The protein below binds the small molecule below.
Small molecule (SMILES): CC(=O)N[C@H]1[C@H](O[C@H]2[C@H](O)[C@@H](NC(C)=O)CO[C@@H]2CO)O[C@H](CO)[C@@H](O[C@@H]2O[C@H](CO)[C@@H](O)[C@H](O[C@H]3O[C@H](CO)[C@@H](O)[C@H](O)[C@@H]3O)[C@@H]2O)[C@@H]1O

Sequence of chain 1.A:
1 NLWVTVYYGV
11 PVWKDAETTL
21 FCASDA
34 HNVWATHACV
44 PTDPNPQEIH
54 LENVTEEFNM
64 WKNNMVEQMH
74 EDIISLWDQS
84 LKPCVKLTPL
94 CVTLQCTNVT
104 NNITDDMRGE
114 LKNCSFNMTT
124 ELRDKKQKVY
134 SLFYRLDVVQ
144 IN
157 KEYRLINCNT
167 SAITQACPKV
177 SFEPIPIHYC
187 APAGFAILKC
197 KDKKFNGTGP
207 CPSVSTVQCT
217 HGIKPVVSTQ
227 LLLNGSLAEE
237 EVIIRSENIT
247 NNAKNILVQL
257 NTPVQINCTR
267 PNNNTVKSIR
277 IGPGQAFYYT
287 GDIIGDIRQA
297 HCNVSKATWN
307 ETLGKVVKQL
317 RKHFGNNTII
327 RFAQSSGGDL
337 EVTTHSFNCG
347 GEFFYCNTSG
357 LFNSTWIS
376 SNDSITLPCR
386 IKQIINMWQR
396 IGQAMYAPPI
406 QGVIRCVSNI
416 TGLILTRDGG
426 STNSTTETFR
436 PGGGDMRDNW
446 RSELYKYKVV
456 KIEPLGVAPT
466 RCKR

Binding-site contacts:
Ligand atom O7 contacts residue ASN230 of chain 1.A at 4.4 Å.
Ligand atom C5 contacts residue ASN230 of chain 1.A at 3.8 Å.
Ligand atom C6 contacts residue GLU179 of chain 1.A at 3.7 Å.
Ligand atom C1 contacts residue ASN230 of chain 1.A at 1.5 Å.
Ligand atom O5 contacts residue NAG1 of chain 1.R at 3.4 Å.
Ligand atom C3 contacts residue ASN230 of chain 1.A at 3.9 Å.
Ligand atom C1 contacts residue VAL412 of chain 1.A at 4.2 Å (hydrophobic).
Ligand atom C1 contacts residue SER413 of chain 1.A at 4.0 Å.
Ligand atom N2 contacts residue SER413 of chain 1.A at 3.6 Å.
Ligand atom C4 contacts residue ASN230 of chain 1.A at 4.3 Å.
Ligand atom O4 contacts residue VAL412 of chain 1.A at 4.2 Å.
Ligand atom O5 contacts residue GLU179 of chain 1.A at 3.9 Å.
Ligand atom C1 contacts residue NAG1 of chain 1.R at 3.8 Å.
Ligand atom C8 contacts residue CYS345 of chain 1.A at 4.5 Å (hydrophobic).
Ligand atom C8 contacts residue PHE343 of chain 1.A at 4.5 Å (hydrophobic).
Ligand atom C6 contacts residue NAG1 of chain 1.R at 4.2 Å.
Ligand atom O7 contacts residue ASN344 of chain 1.A at 3.8 Å.
Ligand atom O3 contacts residue CYS411 of chain 1.A at 4.1 Å.
Ligand atom C5 contacts residue NAG1 of chain 1.R at 3.9 Å.
Ligand atom C1 contacts residue GLU179 of chain 1.A at 4.0 Å.
Ligand atom C7 contacts residue ASN344 of chain 1.A at 4.2 Å.
Ligand atom C2 contacts residue ASN230 of chain 1.A at 2.5 Å.
Ligand atom C8 contacts residue VAL222 of chain 1.A at 4.3 Å (hydrophobic).
Ligand atom C5 contacts residue GLU179 of chain 1.A at 3.7 Å.
Ligand atom N2 contacts residue ASN230 of chain 1.A at 3.0 Å (h-bond).
Ligand atom O7 contacts residue PRO180 of chain 1.A at 4.4 Å.
Ligand atom C5 contacts residue VAL412 of chain 1.A at 3.8 Å (hydrophobic).
Ligand atom O5 contacts residue ASN230 of chain 1.A at 2.4 Å (h-bond).
Ligand atom C8 contacts residue LEU229 of chain 1.A at 3.6 Å (hydrophobic).
Ligand atom C4 contacts residue VAL412 of chain 1.A at 4.2 Å (hydrophobic).
Ligand atom O6 contacts residue SER177 of chain 1.A at 4.0 Å.
Ligand atom O5 contacts residue VAL412 of chain 1.A at 4.4 Å.
Ligand atom C8 contacts residue ASN344 of chain 1.A at 4.0 Å.
Ligand atom C2 contacts residue SER413 of chain 1.A at 4.3 Å.
Ligand atom O6 contacts residue GLY346 of chain 1.A at 3.7 Å.
Ligand atom C6 contacts residue SER177 of chain 1.A at 4.4 Å.
Ligand atom O6 contacts residue NAG1 of chain 1.R at 3.3 Å.
Ligand atom C3 contacts residue VAL412 of chain 1.A at 3.9 Å (hydrophobic).
Ligand atom O3 contacts residue CYS345 of chain 1.A at 4.4 Å.
Ligand atom C7 contacts residue ASN230 of chain 1.A at 3.9 Å.